Sequence of chain 1.A:
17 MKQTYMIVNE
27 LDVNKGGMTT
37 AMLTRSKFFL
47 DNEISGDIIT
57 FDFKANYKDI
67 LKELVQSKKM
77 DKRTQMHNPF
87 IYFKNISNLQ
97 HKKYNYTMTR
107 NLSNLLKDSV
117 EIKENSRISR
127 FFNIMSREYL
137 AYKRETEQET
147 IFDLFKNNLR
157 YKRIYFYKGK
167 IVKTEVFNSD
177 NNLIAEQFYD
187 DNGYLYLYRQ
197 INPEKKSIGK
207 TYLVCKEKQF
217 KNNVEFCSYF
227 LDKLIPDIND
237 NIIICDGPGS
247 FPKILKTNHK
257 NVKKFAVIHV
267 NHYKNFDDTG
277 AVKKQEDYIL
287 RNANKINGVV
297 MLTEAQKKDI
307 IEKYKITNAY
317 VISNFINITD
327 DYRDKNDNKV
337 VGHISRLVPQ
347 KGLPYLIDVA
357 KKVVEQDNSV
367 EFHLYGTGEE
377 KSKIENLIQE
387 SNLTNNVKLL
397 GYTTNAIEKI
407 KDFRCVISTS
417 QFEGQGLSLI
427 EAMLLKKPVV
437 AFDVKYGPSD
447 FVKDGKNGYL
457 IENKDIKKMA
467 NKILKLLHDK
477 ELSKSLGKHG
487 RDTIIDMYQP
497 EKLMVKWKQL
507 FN

Binding-site contacts:
Ligand atom O5C contacts residue GLY33 of chain 1.A at 3.2 Å.
Ligand atom O4 contacts residue TYR398 of chain 1.A at 3.4 Å.
Ligand atom O6' contacts residue LEU298 of chain 1.A at 3.4 Å.
Ligand atom N3 contacts residue TYR398 of chain 1.A at 3.5 Å.
Ligand atom O3' contacts residue GLU419 of chain 1.A at 2.8 Å (salt-bridge).
Ligand atom C6' contacts residue HIS265 of chain 1.A at 3.5 Å.
Ligand atom O2' contacts residue GLN346 of chain 1.A at 3.2 Å (h-bond).
Ligand atom O3C contacts residue GLU427 of chain 1.A at 2.6 Å (salt-bridge).
Ligand atom O6' contacts residue ASN320 of chain 1.A at 2.7 Å (h-bond).
Ligand atom O2B contacts residue ARG342 of chain 1.A at 2.8 Å (salt-bridge).
Ligand atom O3A contacts residue LYS347 of chain 1.A at 3.2 Å (salt-bridge).
Ligand atom O6' contacts residue HIS265 of chain 1.A at 2.9 Å (h-bond).
Ligand atom C2' contacts residue HIS265 of chain 1.A at 3.3 Å.
Ligand atom C5 contacts residue ILE340 of chain 1.A at 3.4 Å (hydrophobic).
Ligand atom O4 contacts residue THR399 of chain 1.A at 3.0 Å (h-bond).
Ligand atom C4C contacts residue GLY33 of chain 1.A at 3.5 Å.
Ligand atom O2C contacts residue GLU427 of chain 1.A at 2.7 Å (salt-bridge).
Ligand atom O2 contacts residue THR399 of chain 1.A at 3.5 Å (h-bond).
Ligand atom O3B contacts residue GLY33 of chain 1.A at 3.4 Å.
Ligand atom C2C contacts residue GLU427 of chain 1.A at 3.4 Å.
Ligand atom C4' contacts residue GLN421 of chain 1.A at 3.3 Å.
Ligand atom O1A contacts residue SER424 of chain 1.A at 3.0 Å (h-bond).
Ligand atom O4' contacts residue GLN421 of chain 1.A at 2.5 Å (h-bond).
Ligand atom O3C contacts residue THR36 of chain 1.A at 3.4 Å (h-bond).
Ligand atom O1B contacts residue ARG342 of chain 1.A at 3.0 Å (salt-bridge).
Ligand atom O2B contacts residue LYS347 of chain 1.A at 3.0 Å (salt-bridge).
Ligand atom O2 contacts residue TYR398 of chain 1.A at 3.4 Å (h-bond).
Ligand atom O2A contacts residue LEU423 of chain 1.A at 3.1 Å.
Ligand atom O4C contacts residue GLY32 of chain 1.A at 3.4 Å.
Ligand atom O2' contacts residue GLU419 of chain 1.A at 3.4 Å (salt-bridge).
Ligand atom O1B contacts residue GLY33 of chain 1.A at 2.8 Å (h-bond).
Ligand atom C3C contacts residue GLU427 of chain 1.A at 3.4 Å.
Ligand atom N3 contacts residue THR399 of chain 1.A at 2.9 Å (h-bond).
Ligand atom C3' contacts residue GLN421 of chain 1.A at 3.1 Å.
Ligand atom O3' contacts residue GLN421 of chain 1.A at 2.6 Å (h-bond).
Ligand atom O2A contacts residue GLN421 of chain 1.A at 3.4 Å (h-bond).
Ligand atom C4 contacts residue TYR398 of chain 1.A at 3.5 Å (hydrophobic).
Ligand atom C4' contacts residue HIS265 of chain 1.A at 3.4 Å.
Ligand atom C3' contacts residue GLU419 of chain 1.A at 3.4 Å.
Ligand atom O3' contacts residue GLY420 of chain 1.A at 2.7 Å (h-bond).

A protein and the small-molecule ligand that binds it are described below.
Small molecule (SMILES): O=c1ccn([C@@H]2O[C@H](CO[P](=O)(O)O[P](=O)(O)O[C@H]3O[C@H](CO)[C@@H](O)[C@H](O)[C@H]3O)[C@@H](O)[C@H]2O)c(=O)[nH]1